Binding-site contacts:
Ligand atom N7 contacts residue GLY211 of chain 1.D at 3.9 Å.
Ligand atom O1B contacts residue THR213 of chain 1.D at 2.9 Å (h-bond).
Ligand atom C8 contacts residue PRO388 of chain 1.D at 4.0 Å (hydrophobic).
Ligand atom PG contacts residue GLY209 of chain 1.D at 4.0 Å.
Ligand atom C2 contacts residue PRO179 of chain 1.D at 3.9 Å (hydrophobic).
Ligand atom O3B contacts residue GLY209 of chain 1.D at 3.1 Å (h-bond).
Ligand atom O4' contacts residue PRO388 of chain 1.D at 3.6 Å.
Ligand atom O3B contacts residue LYS212 of chain 1.D at 3.2 Å (salt-bridge).
Ligand atom PG contacts residue ARG332 of chain 1.E at 4.1 Å.
Ligand atom C2 contacts residue VAL180 of chain 1.D at 3.9 Å (hydrophobic).
Ligand atom C8 contacts residue ALA214 of chain 1.D at 4.0 Å (hydrophobic).
Ligand atom N6 contacts residue ILE181 of chain 1.D at 3.0 Å (h-bond).
Ligand atom O2B contacts residue LYS212 of chain 1.D at 2.9 Å (salt-bridge).
Ligand atom O2A contacts residue LYS212 of chain 1.D at 3.6 Å.
Ligand atom C2 contacts residue ILE350 of chain 1.D at 3.7 Å (hydrophobic).
Ligand atom N1 contacts residue ILE350 of chain 1.D at 3.9 Å.
Ligand atom O2' contacts residue ASP178 of chain 1.D at 3.7 Å.
Ligand atom O3G contacts residue GLY209 of chain 1.D at 3.7 Å.
Ligand atom O4' contacts residue ILE392 of chain 1.D at 3.9 Å.
Ligand atom C6 contacts residue ILE181 of chain 1.D at 3.8 Å (hydrophobic).
Ligand atom N6 contacts residue VAL180 of chain 1.D at 3.8 Å.
Ligand atom C8 contacts residue GLY211 of chain 1.D at 4.0 Å.
Ligand atom O1A contacts residue THR213 of chain 1.D at 3.8 Å.
Ligand atom O3G contacts residue PRO208 of chain 1.D at 3.6 Å.
Ligand atom S1G contacts residue ARG332 of chain 1.E at 2.7 Å (salt-bridge).
Ligand atom N1 contacts residue ILE181 of chain 1.D at 3.0 Å (h-bond).
Ligand atom O2A contacts residue GLY211 of chain 1.D at 3.1 Å.
Ligand atom C2 contacts residue LEU354 of chain 1.D at 4.0 Å (hydrophobic).
Ligand atom PB contacts residue LYS212 of chain 1.D at 3.8 Å.
Ligand atom N7 contacts residue ALA214 of chain 1.D at 3.8 Å.
Ligand atom C5 contacts residue ALA214 of chain 1.D at 4.0 Å (hydrophobic).
Ligand atom O3G contacts residue LYS212 of chain 1.D at 3.9 Å.
Ligand atom N3 contacts residue ILE350 of chain 1.D at 3.9 Å.
Ligand atom N6 contacts residue ILE350 of chain 1.D at 4.1 Å.
Ligand atom O2B contacts residue GLY211 of chain 1.D at 3.4 Å (h-bond).
Ligand atom N3 contacts residue LEU354 of chain 1.D at 3.5 Å.
Ligand atom N1 contacts residue VAL180 of chain 1.D at 3.5 Å.
Ligand atom C2 contacts residue ILE181 of chain 1.D at 3.8 Å (hydrophobic).
Ligand atom PG contacts residue LYS212 of chain 1.D at 4.0 Å.
Ligand atom O2B contacts residue THR213 of chain 1.D at 3.7 Å.

Sequence of chain 1.E:
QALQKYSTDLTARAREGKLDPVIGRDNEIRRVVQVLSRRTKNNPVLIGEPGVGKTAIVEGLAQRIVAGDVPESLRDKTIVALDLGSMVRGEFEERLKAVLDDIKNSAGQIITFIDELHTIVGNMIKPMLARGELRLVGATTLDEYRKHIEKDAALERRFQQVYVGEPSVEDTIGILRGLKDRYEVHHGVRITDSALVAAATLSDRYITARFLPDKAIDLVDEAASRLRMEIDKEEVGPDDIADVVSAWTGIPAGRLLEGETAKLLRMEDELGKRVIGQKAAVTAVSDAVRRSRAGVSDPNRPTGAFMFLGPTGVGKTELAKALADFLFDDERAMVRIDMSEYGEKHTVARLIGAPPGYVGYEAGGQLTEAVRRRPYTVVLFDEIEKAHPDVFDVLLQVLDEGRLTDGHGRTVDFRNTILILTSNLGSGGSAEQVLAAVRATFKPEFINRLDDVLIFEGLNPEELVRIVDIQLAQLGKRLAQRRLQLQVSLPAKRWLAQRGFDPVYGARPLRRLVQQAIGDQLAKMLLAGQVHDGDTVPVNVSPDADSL

This protein binds this small molecule.
Small molecule (SMILES): Nc1ncnc2c1ncn2[C@@H]1O[C@H](COP(=O)(O)OP(=O)(O)OP(O)(O)=S)[C@@H](O)[C@H]1O

Sequence of chain 1.D:
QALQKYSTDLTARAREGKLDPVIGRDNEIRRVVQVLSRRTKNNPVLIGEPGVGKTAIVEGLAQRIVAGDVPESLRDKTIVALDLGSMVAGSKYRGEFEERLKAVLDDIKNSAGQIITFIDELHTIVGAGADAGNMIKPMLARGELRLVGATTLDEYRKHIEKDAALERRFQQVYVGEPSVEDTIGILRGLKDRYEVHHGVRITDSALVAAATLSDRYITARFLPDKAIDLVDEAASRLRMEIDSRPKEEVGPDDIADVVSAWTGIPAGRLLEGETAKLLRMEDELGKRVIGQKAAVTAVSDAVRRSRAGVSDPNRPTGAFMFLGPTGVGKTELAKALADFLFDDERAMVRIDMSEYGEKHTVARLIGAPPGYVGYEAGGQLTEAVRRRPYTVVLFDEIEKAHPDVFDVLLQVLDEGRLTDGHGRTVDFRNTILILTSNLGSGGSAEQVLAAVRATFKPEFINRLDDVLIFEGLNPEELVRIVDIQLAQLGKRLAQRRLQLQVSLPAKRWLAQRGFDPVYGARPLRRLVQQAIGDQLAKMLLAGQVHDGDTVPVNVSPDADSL